Sequence of chain 51.D:
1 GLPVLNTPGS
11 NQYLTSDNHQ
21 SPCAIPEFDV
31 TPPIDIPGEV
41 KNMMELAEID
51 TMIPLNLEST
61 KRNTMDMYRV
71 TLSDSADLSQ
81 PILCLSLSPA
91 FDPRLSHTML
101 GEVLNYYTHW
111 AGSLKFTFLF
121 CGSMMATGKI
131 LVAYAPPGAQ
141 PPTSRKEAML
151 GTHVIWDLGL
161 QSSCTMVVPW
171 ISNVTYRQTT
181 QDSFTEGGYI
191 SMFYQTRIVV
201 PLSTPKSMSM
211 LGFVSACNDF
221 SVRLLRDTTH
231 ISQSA

This protein binds this small molecule.
Small molecule (SMILES): CCOC(=O)c1ccc(OCCCCC2CCN(c3ccc(C)nn3)CC2)cc1

Binding-site contacts:
Ligand atom C11 contacts residue VAL194 of chain 55.B at 3.7 Å (hydrophobic).
Ligand atom C4 contacts residue TYR157 of chain 55.B at 3.4 Å (hydrophobic).
Ligand atom C20 contacts residue TYR110 of chain 55.B at 3.5 Å (hydrophobic).
Ligand atom C13 contacts residue VAL197 of chain 55.B at 3.6 Å (hydrophobic).
Ligand atom N3 contacts residue ILE192 of chain 55.B at 3.8 Å.
Ligand atom C21 contacts residue TYR203 of chain 55.B at 3.8 Å (hydrophobic).
Ligand atom C10 contacts residue VAL194 of chain 55.B at 3.7 Å (hydrophobic).
Ligand atom N4 contacts residue ILE192 of chain 55.B at 3.6 Å.
Ligand atom C3 contacts residue ALA24 of chain 55.D at 3.7 Å (hydrophobic).
Ligand atom O25 contacts residue TYR110 of chain 55.B at 3.0 Å.
Ligand atom O24 contacts residue PHE236 of chain 55.B at 3.7 Å.
Ligand atom C12 contacts residue PHE236 of chain 55.B at 3.8 Å (hydrophobic).
Ligand atom C19 contacts residue PHE236 of chain 55.B at 3.5 Å (hydrophobic).
Ligand atom N6 contacts residue VAL194 of chain 55.B at 3.7 Å.
Ligand atom O24 contacts residue TYR110 of chain 55.B at 3.9 Å.
Ligand atom C3 contacts residue TYR157 of chain 55.B at 3.5 Å (hydrophobic).
Ligand atom C9 contacts residue TYR157 of chain 55.B at 3.8 Å (hydrophobic).
Ligand atom C20 contacts residue PHE236 of chain 55.B at 3.2 Å (hydrophobic).
Ligand atom C19 contacts residue TYR110 of chain 55.B at 3.7 Å (hydrophobic).
Ligand atom N4 contacts residue LEU239 of chain 55.B at 3.8 Å.
Ligand atom C7 contacts residue PHE132 of chain 55.B at 3.6 Å (hydrophobic).
Ligand atom C3 contacts residue PRO179 of chain 55.B at 3.7 Å (hydrophobic).
Ligand atom C22 contacts residue PHE236 of chain 55.B at 3.9 Å (hydrophobic).
Ligand atom C9 contacts residue ILE108 of chain 55.B at 3.5 Å (hydrophobic).
Ligand atom C8 contacts residue PHE132 of chain 55.B at 3.4 Å (hydrophobic).
Ligand atom C23 contacts residue TYR110 of chain 55.B at 3.3 Å (hydrophobic).
Ligand atom C22 contacts residue TYR203 of chain 55.B at 3.5 Å (hydrophobic).
Ligand atom C14 contacts residue VAL197 of chain 55.B at 3.6 Å (hydrophobic).
Ligand atom C10 contacts residue TYR157 of chain 55.B at 3.6 Å (hydrophobic).
Ligand atom C26 contacts residue THR109 of chain 55.B at 3.7 Å.
Ligand atom C8 contacts residue ILE108 of chain 55.B at 3.8 Å (hydrophobic).
Ligand atom C27 contacts residue THR109 of chain 55.B at 3.5 Å.
Ligand atom C14 contacts residue PHE236 of chain 55.B at 3.9 Å (hydrophobic).
Ligand atom C1 contacts residue ILE181 of chain 55.B at 3.4 Å (hydrophobic).
Ligand atom C23 contacts residue PHE236 of chain 55.B at 3.5 Å (hydrophobic).
Ligand atom C1 contacts residue ILE155 of chain 55.B at 3.7 Å (hydrophobic).
Ligand atom C11 contacts residue TYR157 of chain 55.B at 3.6 Å (hydrophobic).
Ligand atom C21 contacts residue PHE236 of chain 55.B at 3.4 Å (hydrophobic).
Ligand atom C1 contacts residue PRO179 of chain 55.B at 3.9 Å (hydrophobic).
Ligand atom C4 contacts residue ALA24 of chain 55.D at 3.8 Å (hydrophobic).

Sequence of chain 55.B:
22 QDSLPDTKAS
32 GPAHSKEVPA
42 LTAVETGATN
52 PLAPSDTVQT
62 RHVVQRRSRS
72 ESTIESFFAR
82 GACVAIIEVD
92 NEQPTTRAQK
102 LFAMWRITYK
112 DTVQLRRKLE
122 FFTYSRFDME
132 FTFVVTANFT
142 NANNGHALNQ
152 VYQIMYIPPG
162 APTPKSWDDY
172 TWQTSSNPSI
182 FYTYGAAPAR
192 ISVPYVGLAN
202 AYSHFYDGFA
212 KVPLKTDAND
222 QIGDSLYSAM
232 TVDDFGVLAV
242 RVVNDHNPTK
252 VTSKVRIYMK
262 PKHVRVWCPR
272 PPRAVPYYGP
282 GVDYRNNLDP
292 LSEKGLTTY

Sequence of chain 55.D:
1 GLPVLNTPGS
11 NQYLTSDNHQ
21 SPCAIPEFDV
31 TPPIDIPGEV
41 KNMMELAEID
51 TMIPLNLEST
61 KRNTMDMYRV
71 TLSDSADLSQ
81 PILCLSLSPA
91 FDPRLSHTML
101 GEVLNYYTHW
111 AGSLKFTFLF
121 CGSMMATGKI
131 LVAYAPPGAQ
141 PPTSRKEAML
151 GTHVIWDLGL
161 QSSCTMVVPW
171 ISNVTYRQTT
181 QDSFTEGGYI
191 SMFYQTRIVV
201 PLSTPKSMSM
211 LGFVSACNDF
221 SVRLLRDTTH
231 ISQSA